The protein below binds the small molecule below.
Small molecule (SMILES): N[C@@H](Cc1c[nH]c2ccccc12)C(=O)O

Sequence of chain 1.A:
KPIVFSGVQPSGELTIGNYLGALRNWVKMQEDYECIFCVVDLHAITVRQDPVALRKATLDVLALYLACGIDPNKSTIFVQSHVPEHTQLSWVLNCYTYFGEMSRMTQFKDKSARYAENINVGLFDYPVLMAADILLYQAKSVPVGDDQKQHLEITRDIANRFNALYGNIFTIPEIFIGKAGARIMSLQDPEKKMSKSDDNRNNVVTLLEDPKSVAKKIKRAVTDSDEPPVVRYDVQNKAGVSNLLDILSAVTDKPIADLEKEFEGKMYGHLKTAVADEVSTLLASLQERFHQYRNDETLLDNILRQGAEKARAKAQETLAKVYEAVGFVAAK

Binding-site contacts:
Ligand atom CZ3 contacts residue MET135 of chain 1.A at 3.6 Å (hydrophobic).
Ligand atom OXT contacts residue GLN14 of chain 1.A at 4.1 Å.
Ligand atom CH2 contacts residue ILE139 of chain 1.A at 3.8 Å (hydrophobic).
Ligand atom CD2 contacts residue MET135 of chain 1.A at 3.6 Å (hydrophobic).
Ligand atom N contacts residue TYR131 of chain 1.A at 2.5 Å (h-bond).
Ligand atom NE1 contacts residue HIS48 of chain 1.A at 3.8 Å.
Ligand atom CE2 contacts residue MET135 of chain 1.A at 3.6 Å (hydrophobic).
Ligand atom NE1 contacts residue ASP138 of chain 1.A at 2.8 Å (salt-bridge).
Ligand atom CH2 contacts residue MET135 of chain 1.A at 3.8 Å (hydrophobic).
Ligand atom CZ2 contacts residue MET135 of chain 1.A at 3.8 Å (hydrophobic).
Ligand atom N contacts residue GLN153 of chain 1.A at 3.1 Å (h-bond).
Ligand atom N contacts residue MET135 of chain 1.A at 3.6 Å (h-bond).
Ligand atom NE1 contacts residue MET135 of chain 1.A at 3.6 Å.
Ligand atom CZ3 contacts residue GLY12 of chain 1.A at 3.4 Å.
Ligand atom OXT contacts residue TYR131 of chain 1.A at 3.4 Å (h-bond).
Ligand atom O contacts residue GLN14 of chain 1.A at 3.9 Å.
Ligand atom NE1 contacts residue VAL45 of chain 1.A at 4.0 Å.
Ligand atom CZ3 contacts residue VAL147 of chain 1.A at 3.8 Å (hydrophobic).
Ligand atom CZ2 contacts residue GLY12 of chain 1.A at 4.1 Å.
Ligand atom CA contacts residue TYR131 of chain 1.A at 3.5 Å (hydrophobic).
Ligand atom CE3 contacts residue GLY12 of chain 1.A at 3.5 Å.
Ligand atom OXT contacts residue GLN153 of chain 1.A at 3.2 Å (h-bond).
Ligand atom CH2 contacts residue PHE10 of chain 1.A at 3.8 Å (hydrophobic).
Ligand atom CE3 contacts residue MET135 of chain 1.A at 3.6 Å (hydrophobic).
Ligand atom CG contacts residue GLY12 of chain 1.A at 4.0 Å.
Ligand atom CD1 contacts residue VAL45 of chain 1.A at 3.8 Å (hydrophobic).
Ligand atom CE2 contacts residue GLY12 of chain 1.A at 3.9 Å.
Ligand atom C contacts residue GLN153 of chain 1.A at 3.9 Å.
Ligand atom CB contacts residue VAL45 of chain 1.A at 4.0 Å (hydrophobic).
Ligand atom CD1 contacts residue ASP138 of chain 1.A at 3.7 Å.
Ligand atom CB contacts residue TYR131 of chain 1.A at 3.8 Å (hydrophobic).
Ligand atom CH2 contacts residue GLY12 of chain 1.A at 3.7 Å.
Ligand atom CD1 contacts residue HIS48 of chain 1.A at 3.6 Å.
Ligand atom CZ2 contacts residue PHE10 of chain 1.A at 3.6 Å (hydrophobic).
Ligand atom CA contacts residue GLN153 of chain 1.A at 3.9 Å.
Ligand atom CH2 contacts residue VAL147 of chain 1.A at 3.7 Å (hydrophobic).
Ligand atom CD2 contacts residue GLY12 of chain 1.A at 3.6 Å.
Ligand atom CE2 contacts residue ASP138 of chain 1.A at 3.9 Å.
Ligand atom C contacts residue TYR131 of chain 1.A at 3.7 Å (hydrophobic).
Ligand atom CZ2 contacts residue ILE139 of chain 1.A at 3.8 Å (hydrophobic).